Sequence of chain 1.B:
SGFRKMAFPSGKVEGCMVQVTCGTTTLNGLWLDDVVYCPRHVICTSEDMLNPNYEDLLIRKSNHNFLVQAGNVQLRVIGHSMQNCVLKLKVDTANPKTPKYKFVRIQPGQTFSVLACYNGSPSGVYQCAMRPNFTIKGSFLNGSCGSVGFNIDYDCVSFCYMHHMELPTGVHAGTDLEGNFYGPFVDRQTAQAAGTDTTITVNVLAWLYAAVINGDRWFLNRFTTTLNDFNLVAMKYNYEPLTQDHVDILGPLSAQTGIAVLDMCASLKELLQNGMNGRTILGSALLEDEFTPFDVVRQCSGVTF

Binding-site contacts:
Ligand atom C7 contacts residue GLU166 of chain 1.B at 3.6 Å.
Ligand atom C17 contacts residue ARG188 of chain 1.B at 3.6 Å.
Ligand atom C9 contacts residue PHE140 of chain 1.B at 3.7 Å (hydrophobic).
Ligand atom C19 contacts residue MET165 of chain 1.B at 3.6 Å (hydrophobic).
Ligand atom C4 contacts residue MET165 of chain 1.B at 4.0 Å (hydrophobic).
Ligand atom C6 contacts residue HIS163 of chain 1.B at 3.3 Å.
Ligand atom C9 contacts residue LEU141 of chain 1.B at 3.6 Å (hydrophobic).
Ligand atom C26 contacts residue GLU166 of chain 1.B at 3.6 Å.
Ligand atom C10 contacts residue ASN142 of chain 1.B at 3.7 Å.
Ligand atom C14 contacts residue GLN189 of chain 1.B at 3.6 Å.
Ligand atom C9 contacts residue GLU166 of chain 1.B at 3.7 Å.
Ligand atom N2 contacts residue HIS163 of chain 1.B at 2.8 Å (h-bond).
Ligand atom C7 contacts residue HIS163 of chain 1.B at 3.9 Å.
Ligand atom C16 contacts residue ARG188 of chain 1.B at 3.8 Å.
Ligand atom C7 contacts residue LEU141 of chain 1.B at 3.8 Å (hydrophobic).
Ligand atom C20 contacts residue MET49 of chain 1.B at 3.8 Å (hydrophobic).
Ligand atom C6 contacts residue CYS145 of chain 1.B at 4.0 Å (hydrophobic).
Ligand atom C6 contacts residue MET165 of chain 1.B at 3.7 Å (hydrophobic).
Ligand atom N2 contacts residue SER144 of chain 1.B at 3.8 Å.
Ligand atom CL contacts residue ASP187 of chain 1.B at 3.5 Å.
Ligand atom C7 contacts residue SER144 of chain 1.B at 4.0 Å.
Ligand atom CL contacts residue HIS164 of chain 1.B at 3.8 Å.
Ligand atom S contacts residue GLU166 of chain 1.B at 3.2 Å (salt-bridge).
Ligand atom O1 contacts residue MET165 of chain 1.B at 3.4 Å.
Ligand atom C19 contacts residue HIS41 of chain 1.B at 4.0 Å.
Ligand atom C7 contacts residue PHE140 of chain 1.B at 3.7 Å (hydrophobic).
Ligand atom C9 contacts residue ASN142 of chain 1.B at 3.7 Å.
Ligand atom CL contacts residue HIS41 of chain 1.B at 3.4 Å.
Ligand atom C8 contacts residue LEU141 of chain 1.B at 3.8 Å (hydrophobic).
Ligand atom N2 contacts residue GLU166 of chain 1.B at 3.7 Å.
Ligand atom C23 contacts residue GLU166 of chain 1.B at 3.4 Å.
Ligand atom C16 contacts residue MET49 of chain 1.B at 3.6 Å (hydrophobic).
Ligand atom CL contacts residue MET165 of chain 1.B at 3.7 Å.
Ligand atom O1 contacts residue GLU166 of chain 1.B at 3.1 Å (salt-bridge).
Ligand atom C17 contacts residue MET49 of chain 1.B at 3.4 Å (hydrophobic).
Ligand atom C8 contacts residue GLU166 of chain 1.B at 3.9 Å.
Ligand atom C19 contacts residue HIS164 of chain 1.B at 3.4 Å.
Ligand atom C6 contacts residue GLU166 of chain 1.B at 3.5 Å.
Ligand atom N1 contacts residue CYS145 of chain 1.B at 3.9 Å.
Ligand atom C20 contacts residue MET165 of chain 1.B at 3.6 Å (hydrophobic).

Sequence of chain 1.A:
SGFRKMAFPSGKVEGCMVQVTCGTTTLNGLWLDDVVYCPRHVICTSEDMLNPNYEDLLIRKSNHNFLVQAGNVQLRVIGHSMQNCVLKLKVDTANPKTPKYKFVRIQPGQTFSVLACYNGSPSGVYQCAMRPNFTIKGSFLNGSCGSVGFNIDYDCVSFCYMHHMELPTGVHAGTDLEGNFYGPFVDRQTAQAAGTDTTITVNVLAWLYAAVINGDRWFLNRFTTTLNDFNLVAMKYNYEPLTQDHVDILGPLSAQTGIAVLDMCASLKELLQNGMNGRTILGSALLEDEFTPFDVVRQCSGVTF

The protein below binds the small molecule below.
Small molecule (SMILES): O=C(CN1Cc2ccc(Cl)cc2[C@H](C(=O)Nc2cncc3ccccc23)C1)Nc1ccc2scnc2c1